This protein binds this small molecule.
Small molecule (SMILES): CC(=O)N[C@H]1[C@H](O[C@H]2[C@H](O)[C@@H](NC(C)=O)CO[C@@H]2CO)O[C@H](CO)[C@@H](O)[C@@H]1O

Binding-site contacts:
Ligand atom O5 contacts residue ASN714 of chain 1.A at 2.4 Å (h-bond).
Ligand atom O4 contacts residue LEU919 of chain 1.A at 3.8 Å.
Ligand atom O7 contacts residue GLN1068 of chain 1.A at 3.8 Å.
Ligand atom C7 contacts residue ASN714 of chain 1.A at 3.4 Å.
Ligand atom C6 contacts residue GLN923 of chain 1.A at 4.0 Å.
Ligand atom C6 contacts residue LEU919 of chain 1.A at 4.3 Å (hydrophobic).
Ligand atom C7 contacts residue LEU919 of chain 1.A at 3.9 Å (hydrophobic).
Ligand atom O6 contacts residue PHE715 of chain 1.A at 4.4 Å.
Ligand atom C4 contacts residue LEU919 of chain 1.A at 4.3 Å (hydrophobic).
Ligand atom C8 contacts residue LEU919 of chain 1.A at 4.3 Å (hydrophobic).
Ligand atom C3 contacts residue LEU919 of chain 1.A at 4.4 Å (hydrophobic).
Ligand atom C4 contacts residue ASN714 of chain 1.A at 4.2 Å.
Ligand atom O5 contacts residue GLN1068 of chain 1.A at 3.5 Å (h-bond).
Ligand atom O5 contacts residue GLN923 of chain 1.A at 4.5 Å.
Ligand atom C5 contacts residue GLN923 of chain 1.A at 4.1 Å.
Ligand atom O6 contacts residue GLN923 of chain 1.A at 3.0 Å (h-bond).
Ligand atom C3 contacts residue ASN714 of chain 1.A at 3.8 Å.
Ligand atom N2 contacts residue ASN714 of chain 1.A at 2.9 Å (h-bond).
Ligand atom C2 contacts residue GLN1068 of chain 1.A at 4.0 Å.
Ligand atom C2 contacts residue ASN714 of chain 1.A at 2.5 Å.
Ligand atom C1 contacts residue GLN1068 of chain 1.A at 3.5 Å.
Ligand atom C1 contacts residue LEU919 of chain 1.A at 4.3 Å (hydrophobic).
Ligand atom C5 contacts residue ASN714 of chain 1.A at 3.7 Å.
Ligand atom C5 contacts residue LEU919 of chain 1.A at 3.8 Å (hydrophobic).
Ligand atom O6 contacts residue LEU919 of chain 1.A at 4.4 Å.
Ligand atom O7 contacts residue ASN714 of chain 1.A at 3.4 Å (h-bond).
Ligand atom O7 contacts residue LEU919 of chain 1.A at 3.4 Å.
Ligand atom C1 contacts residue ASN714 of chain 1.A at 1.4 Å.

Sequence of chain 1.A:
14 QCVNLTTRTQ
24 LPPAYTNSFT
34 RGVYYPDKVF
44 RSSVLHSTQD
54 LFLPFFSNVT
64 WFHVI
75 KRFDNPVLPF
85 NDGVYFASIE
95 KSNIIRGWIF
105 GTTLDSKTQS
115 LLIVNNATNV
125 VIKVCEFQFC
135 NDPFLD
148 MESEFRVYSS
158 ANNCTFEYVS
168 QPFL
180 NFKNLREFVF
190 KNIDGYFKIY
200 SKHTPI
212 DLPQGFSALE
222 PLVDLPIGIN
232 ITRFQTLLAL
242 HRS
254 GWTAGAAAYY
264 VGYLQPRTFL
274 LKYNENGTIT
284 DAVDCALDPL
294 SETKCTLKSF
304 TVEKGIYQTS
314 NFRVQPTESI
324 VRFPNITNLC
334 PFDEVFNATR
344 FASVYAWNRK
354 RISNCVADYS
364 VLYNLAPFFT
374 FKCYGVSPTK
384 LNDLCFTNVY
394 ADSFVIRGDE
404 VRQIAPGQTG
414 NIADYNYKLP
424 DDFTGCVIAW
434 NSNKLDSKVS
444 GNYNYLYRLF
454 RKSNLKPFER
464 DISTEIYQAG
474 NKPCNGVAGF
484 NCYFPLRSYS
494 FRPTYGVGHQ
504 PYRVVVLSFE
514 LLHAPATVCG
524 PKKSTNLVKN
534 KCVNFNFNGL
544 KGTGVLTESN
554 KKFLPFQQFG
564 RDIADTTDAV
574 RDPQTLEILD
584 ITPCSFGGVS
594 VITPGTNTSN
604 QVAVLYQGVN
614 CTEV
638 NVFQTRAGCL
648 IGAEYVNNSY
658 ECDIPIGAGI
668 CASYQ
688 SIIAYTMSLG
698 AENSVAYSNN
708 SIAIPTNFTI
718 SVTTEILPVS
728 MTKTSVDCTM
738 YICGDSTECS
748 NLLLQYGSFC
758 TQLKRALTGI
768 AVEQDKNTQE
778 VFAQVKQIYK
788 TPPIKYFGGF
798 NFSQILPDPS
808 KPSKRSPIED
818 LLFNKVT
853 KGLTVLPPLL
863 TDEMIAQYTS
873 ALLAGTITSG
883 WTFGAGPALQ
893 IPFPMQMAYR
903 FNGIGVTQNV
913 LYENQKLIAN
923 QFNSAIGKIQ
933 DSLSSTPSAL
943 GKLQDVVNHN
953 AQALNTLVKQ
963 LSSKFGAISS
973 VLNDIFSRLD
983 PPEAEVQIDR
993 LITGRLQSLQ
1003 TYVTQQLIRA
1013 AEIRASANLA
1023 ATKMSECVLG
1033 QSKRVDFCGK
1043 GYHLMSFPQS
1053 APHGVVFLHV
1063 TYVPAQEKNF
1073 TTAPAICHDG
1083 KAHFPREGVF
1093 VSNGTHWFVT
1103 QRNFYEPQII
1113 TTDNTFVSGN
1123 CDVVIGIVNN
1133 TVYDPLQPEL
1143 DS